Sequence of chain 1.A:
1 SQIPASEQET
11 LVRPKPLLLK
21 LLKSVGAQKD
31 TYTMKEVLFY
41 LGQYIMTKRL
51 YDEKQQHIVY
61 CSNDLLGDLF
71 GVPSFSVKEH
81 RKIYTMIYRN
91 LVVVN

This protein binds this small molecule.
Small molecule (SMILES): CCOc1cccc(CN2[C@@H](C)[C@@H](N)[C@H](c3cccc(Cl)c3F)[C@]23C(=O)Nc2cc(Cl)ccc23)c1

Binding-site contacts:
Ligand atom C19 contacts residue GLN56 of chain 1.A at 4.0 Å.
Ligand atom N34 contacts residue GLY42 of chain 1.A at 3.5 Å.
Ligand atom C21 contacts residue MET46 of chain 1.A at 4.0 Å (hydrophobic).
Ligand atom C32 contacts residue GLY42 of chain 1.A at 3.9 Å.
Ligand atom C23 contacts residue GLN56 of chain 1.A at 3.9 Å.
Ligand atom CL1 contacts residue ILE83 of chain 1.A at 3.8 Å.
Ligand atom C20 contacts residue GLN56 of chain 1.A at 4.0 Å.
Ligand atom C37 contacts residue HIS80 of chain 1.A at 3.8 Å.
Ligand atom N34 contacts residue LEU38 of chain 1.A at 2.8 Å (h-bond).
Ligand atom C3 contacts residue LEU38 of chain 1.A at 3.7 Å (hydrophobic).
Ligand atom C19 contacts residue ILE45 of chain 1.A at 3.6 Å (hydrophobic).
Ligand atom C29 contacts residue ILE83 of chain 1.A at 3.8 Å (hydrophobic).
Ligand atom C29 contacts residue PHE75 of chain 1.A at 4.0 Å (hydrophobic).
Ligand atom C29 contacts residue ILE45 of chain 1.A at 3.7 Å (hydrophobic).
Ligand atom C16 contacts residue GLY42 of chain 1.A at 4.0 Å.
Ligand atom C23 contacts residue MET46 of chain 1.A at 3.9 Å (hydrophobic).
Ligand atom C25 contacts residue MET46 of chain 1.A at 3.9 Å (hydrophobic).
Ligand atom C3 contacts residue HIS80 of chain 1.A at 4.0 Å.
Ligand atom C35 contacts residue LEU38 of chain 1.A at 3.9 Å (hydrophobic).
Ligand atom CL2 contacts residue PHE70 of chain 1.A at 3.6 Å.
Ligand atom C20 contacts residue TYR51 of chain 1.A at 4.0 Å (hydrophobic).
Ligand atom C24 contacts residue TYR51 of chain 1.A at 3.4 Å (hydrophobic).
Ligand atom CL1 contacts residue HIS80 of chain 1.A at 3.4 Å.
Ligand atom CL2 contacts residue ILE45 of chain 1.A at 3.9 Å.
Ligand atom C32 contacts residue LEU38 of chain 1.A at 3.7 Å (hydrophobic).
Ligand atom C30 contacts residue ILE45 of chain 1.A at 3.6 Å (hydrophobic).
Ligand atom CL2 contacts residue ILE83 of chain 1.A at 4.0 Å.
Ligand atom O22 contacts residue MET46 of chain 1.A at 3.8 Å.
Ligand atom C32 contacts residue LEU41 of chain 1.A at 3.9 Å (hydrophobic).
Ligand atom C18 contacts residue ILE45 of chain 1.A at 3.8 Å (hydrophobic).
Ligand atom C33 contacts residue LEU38 of chain 1.A at 3.6 Å (hydrophobic).
Ligand atom C23 contacts residue TYR51 of chain 1.A at 3.3 Å (hydrophobic).
Ligand atom F38 contacts residue ILE83 of chain 1.A at 3.4 Å.
Ligand atom F38 contacts residue VAL77 of chain 1.A at 3.6 Å.
Ligand atom C2 contacts residue LEU38 of chain 1.A at 3.5 Å (hydrophobic).
Ligand atom CL1 contacts residue LEU38 of chain 1.A at 3.7 Å.
Ligand atom C2 contacts residue HIS80 of chain 1.A at 3.8 Å.
Ligand atom CL1 contacts residue TYR84 of chain 1.A at 3.9 Å.
Ligand atom F38 contacts residue HIS80 of chain 1.A at 3.8 Å.
Ligand atom C24 contacts residue GLN56 of chain 1.A at 3.7 Å.